This small molecule binds to this protein.
Small molecule (SMILES): [H]/N=C(\N)c1cc(-c2cccc(NC(=O)C3(Oc4ccc(Cl)cc4)CCC(F)(F)CC3)c2)cs1

Sequence of chain 1.B:
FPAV

Binding-site contacts:
Ligand atom C28 contacts residue ILE224 of chain 1.A at 3.9 Å (hydrophobic).
Ligand atom C20 contacts residue VAL5 of chain 1.B at 4.1 Å (hydrophobic).
Ligand atom C06 contacts residue ASN47 of chain 1.A at 3.9 Å.
Ligand atom F22 contacts residue LYS127 of chain 1.A at 3.7 Å.
Ligand atom C05 contacts residue ASN47 of chain 1.A at 3.8 Å.
Ligand atom CL30 contacts residue ILE224 of chain 1.A at 4.1 Å.
Ligand atom F21 contacts residue GLY176 of chain 1.A at 4.2 Å.
Ligand atom C24 contacts residue PHE124 of chain 1.A at 3.8 Å (hydrophobic).
Ligand atom C17 contacts residue ASN47 of chain 1.A at 4.1 Å.
Ligand atom S08 contacts residue GLU44 of chain 1.A at 3.7 Å.
Ligand atom C31 contacts residue ILE224 of chain 1.A at 4.1 Å (hydrophobic).
Ligand atom N03 contacts residue VAL51 of chain 1.A at 3.9 Å.
Ligand atom C19 contacts residue ILE173 of chain 1.A at 4.2 Å (hydrophobic).
Ligand atom C15 contacts residue ASN47 of chain 1.A at 3.5 Å.
Ligand atom F21 contacts residue VAL5 of chain 1.B at 3.1 Å.
Ligand atom O16 contacts residue ASN47 of chain 1.A at 3.9 Å.
Ligand atom C20 contacts residue LYS127 of chain 1.A at 4.0 Å.
Ligand atom C23 contacts residue VAL5 of chain 1.B at 3.8 Å (hydrophobic).
Ligand atom C02 contacts residue GLU19 of chain 1.A at 3.6 Å.
Ligand atom N03 contacts residue GLU19 of chain 1.A at 2.9 Å (salt-bridge).
Ligand atom C07 contacts residue GLU44 of chain 1.A at 4.1 Å.
Ligand atom N01 contacts residue GLU19 of chain 1.A at 2.7 Å (salt-bridge).
Ligand atom C02 contacts residue LEU48 of chain 1.A at 4.1 Å (hydrophobic).
Ligand atom C27 contacts residue PRO172 of chain 1.A at 4.2 Å (hydrophobic).
Ligand atom C19 contacts residue VAL5 of chain 1.B at 4.0 Å (hydrophobic).
Ligand atom C19 contacts residue PRO172 of chain 1.A at 3.4 Å (hydrophobic).
Ligand atom F21 contacts residue LYS127 of chain 1.A at 3.0 Å.
Ligand atom CL30 contacts residue LEU223 of chain 1.A at 3.5 Å.
Ligand atom F22 contacts residue ILE173 of chain 1.A at 3.9 Å.
Ligand atom N14 contacts residue ASN47 of chain 1.A at 3.2 Å (h-bond).
Ligand atom N01 contacts residue LEU48 of chain 1.A at 3.4 Å.
Ligand atom C18 contacts residue ILE173 of chain 1.A at 4.0 Å (hydrophobic).
Ligand atom C33 contacts residue ASN47 of chain 1.A at 3.3 Å.
Ligand atom C18 contacts residue PRO172 of chain 1.A at 3.6 Å (hydrophobic).
Ligand atom C29 contacts residue ILE224 of chain 1.A at 3.9 Å (hydrophobic).
Ligand atom C09 contacts residue ASN47 of chain 1.A at 3.8 Å.
Ligand atom C24 contacts residue ASN47 of chain 1.A at 3.3 Å.
Ligand atom O16 contacts residue ILE173 of chain 1.A at 4.0 Å.
Ligand atom C13 contacts residue ASN47 of chain 1.A at 3.4 Å.
Ligand atom CL30 contacts residue ASP220 of chain 1.A at 3.5 Å.

Sequence of chain 1.A:
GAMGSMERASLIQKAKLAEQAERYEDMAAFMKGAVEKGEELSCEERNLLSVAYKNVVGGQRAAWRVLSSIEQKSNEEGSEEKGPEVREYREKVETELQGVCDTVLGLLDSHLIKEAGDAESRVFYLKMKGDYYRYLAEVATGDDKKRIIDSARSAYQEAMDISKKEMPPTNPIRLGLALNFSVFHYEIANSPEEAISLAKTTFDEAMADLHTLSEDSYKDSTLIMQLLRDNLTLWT